Binding-site contacts:
Ligand atom CG contacts residue THR314 of chain 1.A at 4.3 Å.
Ligand atom N contacts residue PRO356 of chain 1.A at 4.3 Å.
Ligand atom CG contacts residue ASP394 of chain 1.A at 4.0 Å.
Ligand atom O contacts residue VAL355 of chain 1.A at 4.2 Å.
Ligand atom OXT contacts residue SER278 of chain 1.A at 2.5 Å (h-bond).
Ligand atom OXT contacts residue MET311 of chain 1.A at 4.4 Å.
Ligand atom CB contacts residue VAL355 of chain 1.A at 3.7 Å (hydrophobic).
Ligand atom CA contacts residue VAL355 of chain 1.A at 4.3 Å (hydrophobic).
Ligand atom N contacts residue THR398 of chain 1.A at 3.0 Å (h-bond).
Ligand atom N contacts residue ASP394 of chain 1.A at 3.0 Å (salt-bridge).
Ligand atom N contacts residue SER276 of chain 1.A at 3.2 Å (h-bond).
Ligand atom CG contacts residue VAL355 of chain 1.A at 4.1 Å (hydrophobic).
Ligand atom CA contacts residue THR398 of chain 1.A at 3.6 Å.
Ligand atom O contacts residue THR398 of chain 1.A at 4.3 Å.
Ligand atom OD2 contacts residue GLY357 of chain 1.A at 3.9 Å.
Ligand atom OD1 contacts residue ASP394 of chain 1.A at 3.4 Å (salt-bridge).
Ligand atom OD2 contacts residue ARG397 of chain 1.A at 3.8 Å.
Ligand atom OD1 contacts residue ARG397 of chain 1.A at 3.0 Å.
Ligand atom C contacts residue GLY354 of chain 1.A at 4.0 Å.
Ligand atom CG contacts residue GLY359 of chain 1.A at 3.5 Å.
Ligand atom OD1 contacts residue GLY359 of chain 1.A at 4.1 Å.
Ligand atom CB contacts residue ALA353 of chain 1.A at 3.5 Å (hydrophobic).
Ligand atom OD1 contacts residue THR314 of chain 1.A at 3.8 Å.
Ligand atom C contacts residue THR398 of chain 1.A at 3.9 Å.
Ligand atom O contacts residue SER276 of chain 1.A at 4.3 Å.
Ligand atom N contacts residue VAL355 of chain 1.A at 4.0 Å.
Ligand atom CG contacts residue ARG397 of chain 1.A at 3.8 Å.
Ligand atom OD2 contacts residue ALA358 of chain 1.A at 3.0 Å (h-bond).
Ligand atom OXT contacts residue ASN401 of chain 1.A at 3.0 Å (h-bond).
Ligand atom OD2 contacts residue THR352 of chain 1.A at 4.1 Å.
Ligand atom O contacts residue GLY354 of chain 1.A at 2.9 Å (h-bond).
Ligand atom OD2 contacts residue VAL355 of chain 1.A at 3.8 Å.
Ligand atom C contacts residue SER278 of chain 1.A at 3.1 Å.
Ligand atom CA contacts residue ASN401 of chain 1.A at 4.2 Å.
Ligand atom O contacts residue SER278 of chain 1.A at 2.9 Å (h-bond).
Ligand atom OD2 contacts residue GLY359 of chain 1.A at 2.4 Å (h-bond).
Ligand atom CG contacts residue ALA358 of chain 1.A at 4.1 Å (hydrophobic).
Ligand atom O contacts residue SER277 of chain 1.A at 3.7 Å.
Ligand atom CA contacts residue ASP394 of chain 1.A at 4.0 Å.
Ligand atom C contacts residue ASN401 of chain 1.A at 3.9 Å.

Sequence of chain 1.A:
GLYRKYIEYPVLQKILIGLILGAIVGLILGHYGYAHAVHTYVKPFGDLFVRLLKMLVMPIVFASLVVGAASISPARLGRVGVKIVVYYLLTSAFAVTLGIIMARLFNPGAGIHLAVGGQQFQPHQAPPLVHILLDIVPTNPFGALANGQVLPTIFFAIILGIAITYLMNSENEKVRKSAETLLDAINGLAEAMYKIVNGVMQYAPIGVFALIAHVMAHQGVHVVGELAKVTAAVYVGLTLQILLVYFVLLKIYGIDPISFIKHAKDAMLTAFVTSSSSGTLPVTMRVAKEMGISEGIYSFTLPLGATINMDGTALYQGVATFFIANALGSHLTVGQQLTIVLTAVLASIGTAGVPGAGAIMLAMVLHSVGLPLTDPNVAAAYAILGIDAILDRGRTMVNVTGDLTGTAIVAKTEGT

The protein below binds the small molecule below.
Small molecule (SMILES): N[C@@H](CC(=O)O)C(=O)O